A small-molecule ligand and the protein it binds are described below.
Small molecule (SMILES): CCCOc1ccc2cc(S(=O)(=O)Nc3ccc(C(=O)O)cc3)ccc2c1

Binding-site contacts:
Ligand atom C20 contacts residue ARG227 of chain 19.A at 3.6 Å.
Ligand atom C4 contacts residue ASN148 of chain 18.A at 3.3 Å.
Ligand atom C16 contacts residue THR235 of chain 19.C at 3.8 Å.
Ligand atom C4 contacts residue ASP149 of chain 18.A at 3.5 Å.
Ligand atom O5 contacts residue TRP152 of chain 18.A at 3.5 Å (h-bond).
Ligand atom N1 contacts residue GLN233 of chain 19.C at 3.3 Å (h-bond).
Ligand atom S1 contacts residue GLN233 of chain 19.C at 3.7 Å.
Ligand atom O5 contacts residue ARG212 of chain 18.A at 3.3 Å (salt-bridge).
Ligand atom O2 contacts residue THR235 of chain 19.C at 3.0 Å.
Ligand atom O1 contacts residue GLN233 of chain 19.C at 3.5 Å (h-bond).
Ligand atom C2 contacts residue TYR66 of chain 19.A at 3.8 Å (hydrophobic).
Ligand atom C10 contacts residue ASP234 of chain 19.C at 3.8 Å.
Ligand atom O1 contacts residue TYR150 of chain 18.A at 3.0 Å (h-bond).
Ligand atom C10 contacts residue ASN148 of chain 18.A at 3.7 Å.
Ligand atom C9 contacts residue ASN148 of chain 18.A at 3.7 Å.
Ligand atom C6 contacts residue GLN153 of chain 18.A at 3.2 Å.
Ligand atom O2 contacts residue GLN233 of chain 19.C at 3.0 Å.
Ligand atom C1 contacts residue GLN153 of chain 18.A at 3.4 Å.
Ligand atom O1 contacts residue ASP149 of chain 18.A at 3.6 Å.
Ligand atom O5 contacts residue TYR229 of chain 19.A at 3.8 Å.
Ligand atom N1 contacts residue PHE236 of chain 19.C at 3.6 Å.
Ligand atom C14 contacts residue TYR66 of chain 19.A at 3.4 Å (hydrophobic).
Ligand atom O5 contacts residue ARG227 of chain 19.A at 3.5 Å (salt-bridge).
Ligand atom O4 contacts residue ARG227 of chain 19.A at 3.3 Å (salt-bridge).
Ligand atom C15 contacts residue TYR66 of chain 19.A at 3.4 Å (hydrophobic).
Ligand atom C13 contacts residue TYR66 of chain 19.A at 3.4 Å (hydrophobic).
Ligand atom O4 contacts residue ARG212 of chain 18.A at 2.8 Å (salt-bridge).
Ligand atom C8 contacts residue ASP234 of chain 19.C at 3.3 Å.
Ligand atom C3 contacts residue ASP149 of chain 18.A at 3.5 Å.
Ligand atom O2 contacts residue ASP234 of chain 19.C at 3.8 Å.
Ligand atom C3 contacts residue ASN148 of chain 18.A at 3.5 Å.
Ligand atom C6 contacts residue PHE236 of chain 19.C at 3.5 Å (hydrophobic).
Ligand atom C5 contacts residue GLN153 of chain 18.A at 3.2 Å.
Ligand atom C8 contacts residue ASN148 of chain 18.A at 3.3 Å.
Ligand atom C20 contacts residue ARG212 of chain 18.A at 3.4 Å.
Ligand atom O2 contacts residue PHE236 of chain 19.C at 3.4 Å (h-bond).
Ligand atom C16 contacts residue PHE236 of chain 19.C at 3.7 Å (hydrophobic).
Ligand atom C7 contacts residue THR235 of chain 19.C at 3.8 Å.
Ligand atom N1 contacts residue GLN153 of chain 18.A at 2.7 Å (h-bond).
Ligand atom C9 contacts residue ASP234 of chain 19.C at 3.6 Å.

Sequence of chain 18.A:
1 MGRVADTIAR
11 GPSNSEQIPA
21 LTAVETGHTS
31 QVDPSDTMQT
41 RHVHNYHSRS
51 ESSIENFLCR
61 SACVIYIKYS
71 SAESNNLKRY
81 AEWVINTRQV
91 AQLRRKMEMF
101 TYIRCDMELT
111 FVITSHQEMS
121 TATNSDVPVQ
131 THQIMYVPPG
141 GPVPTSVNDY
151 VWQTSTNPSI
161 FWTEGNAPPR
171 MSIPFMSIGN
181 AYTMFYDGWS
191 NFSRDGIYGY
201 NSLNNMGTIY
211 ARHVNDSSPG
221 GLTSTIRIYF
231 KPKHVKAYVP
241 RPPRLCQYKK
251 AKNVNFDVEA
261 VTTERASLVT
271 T

Sequence of chain 19.A:
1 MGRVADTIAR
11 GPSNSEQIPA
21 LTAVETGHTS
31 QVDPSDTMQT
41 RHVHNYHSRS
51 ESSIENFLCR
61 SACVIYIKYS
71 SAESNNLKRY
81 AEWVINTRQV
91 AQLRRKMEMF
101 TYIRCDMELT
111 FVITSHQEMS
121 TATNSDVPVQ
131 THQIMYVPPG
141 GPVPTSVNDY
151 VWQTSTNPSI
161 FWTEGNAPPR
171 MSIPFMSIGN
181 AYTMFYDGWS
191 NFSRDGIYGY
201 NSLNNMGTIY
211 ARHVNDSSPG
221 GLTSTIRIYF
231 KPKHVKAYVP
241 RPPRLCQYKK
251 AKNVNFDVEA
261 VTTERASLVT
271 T

Sequence of chain 19.C:
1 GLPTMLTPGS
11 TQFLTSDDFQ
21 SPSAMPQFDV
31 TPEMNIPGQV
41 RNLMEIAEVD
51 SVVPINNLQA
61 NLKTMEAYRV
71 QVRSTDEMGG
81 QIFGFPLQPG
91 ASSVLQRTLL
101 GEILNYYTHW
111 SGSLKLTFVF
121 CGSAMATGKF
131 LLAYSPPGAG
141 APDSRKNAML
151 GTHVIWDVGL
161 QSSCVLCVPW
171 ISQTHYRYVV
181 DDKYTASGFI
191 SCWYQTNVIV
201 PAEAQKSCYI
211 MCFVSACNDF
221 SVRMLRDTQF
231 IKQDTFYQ